The small molecule below binds the protein below.
Small molecule (SMILES): Nc1ncnc2[nH]c(C#CCCNC[C@H]3O[C@@H](n4cnc5c(N)ncnc54)[C@H](O)[C@@H]3O)nc12

Sequence of chain 2.A:
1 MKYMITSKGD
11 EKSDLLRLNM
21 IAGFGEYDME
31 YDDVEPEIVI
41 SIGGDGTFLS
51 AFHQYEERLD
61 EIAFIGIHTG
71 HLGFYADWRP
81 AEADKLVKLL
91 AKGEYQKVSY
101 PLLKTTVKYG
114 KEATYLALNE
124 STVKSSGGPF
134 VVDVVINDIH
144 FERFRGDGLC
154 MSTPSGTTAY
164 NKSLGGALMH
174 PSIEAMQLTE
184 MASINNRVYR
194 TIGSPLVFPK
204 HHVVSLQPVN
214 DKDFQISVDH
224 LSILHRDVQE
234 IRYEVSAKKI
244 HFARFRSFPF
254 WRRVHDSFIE

Sequence of chain 3.A:
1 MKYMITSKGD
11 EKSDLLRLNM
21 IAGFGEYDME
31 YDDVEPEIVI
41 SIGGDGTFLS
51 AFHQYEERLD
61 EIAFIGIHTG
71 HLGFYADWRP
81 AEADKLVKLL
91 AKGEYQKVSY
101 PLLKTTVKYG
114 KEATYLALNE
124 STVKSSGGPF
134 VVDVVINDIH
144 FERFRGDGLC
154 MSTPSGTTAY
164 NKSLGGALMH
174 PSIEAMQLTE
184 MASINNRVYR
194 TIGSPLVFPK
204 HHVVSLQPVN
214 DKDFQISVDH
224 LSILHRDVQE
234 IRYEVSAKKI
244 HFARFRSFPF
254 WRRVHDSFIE

Binding-site contacts:
Ligand atom N6 contacts residue GLY149 of chain 2.A at 3.5 Å.
Ligand atom CBC contacts residue ASN122 of chain 3.A at 3.8 Å.
Ligand atom CAT contacts residue GLY46 of chain 3.A at 3.6 Å.
Ligand atom CAL contacts residue GLU123 of chain 3.A at 3.2 Å.
Ligand atom CBC contacts residue ALA162 of chain 3.A at 3.7 Å (hydrophobic).
Ligand atom NAW contacts residue ASP45 of chain 3.A at 3.6 Å (salt-bridge).
Ligand atom N3 contacts residue TYR163 of chain 3.A at 3.5 Å.
Ligand atom C2 contacts residue TYR163 of chain 3.A at 3.8 Å (hydrophobic).
Ligand atom C6 contacts residue ALA185 of chain 2.A at 3.8 Å (hydrophobic).
Ligand atom CAX contacts residue ASP45 of chain 3.A at 3.7 Å.
Ligand atom CAV contacts residue ASP45 of chain 3.A at 3.5 Å.
Ligand atom NBA contacts residue PHE74 of chain 3.A at 3.7 Å.
Ligand atom N1 contacts residue ALA185 of chain 2.A at 3.6 Å (h-bond).
Ligand atom CAR contacts residue LEU49 of chain 3.A at 3.8 Å (hydrophobic).
Ligand atom NBD contacts residue ASN122 of chain 3.A at 3.0 Å (h-bond).
Ligand atom N6 contacts residue ALA185 of chain 2.A at 3.2 Å (h-bond).
Ligand atom N6 contacts residue ASP150 of chain 2.A at 3.0 Å (salt-bridge).
Ligand atom CAM contacts residue GLU123 of chain 3.A at 3.3 Å.
Ligand atom OBG contacts residue ALA162 of chain 3.A at 3.3 Å.
Ligand atom C2 contacts residue SER166 of chain 3.A at 3.1 Å.
Ligand atom NBA contacts residue THR161 of chain 3.A at 2.5 Å (h-bond).
Ligand atom NBE contacts residue SER158 of chain 3.A at 3.2 Å (h-bond).
Ligand atom C5 contacts residue TYR163 of chain 3.A at 3.7 Å (hydrophobic).
Ligand atom CAU contacts residue ASP45 of chain 3.A at 3.4 Å.
Ligand atom NBE contacts residue ASN122 of chain 3.A at 2.8 Å (h-bond).
Ligand atom CBB contacts residue THR161 of chain 3.A at 3.6 Å.
Ligand atom CAZ contacts residue THR161 of chain 3.A at 3.0 Å.
Ligand atom NBE contacts residue TYR75 of chain 3.A at 3.3 Å.
Ligand atom OBF contacts residue GLU123 of chain 3.A at 2.4 Å (salt-bridge).
Ligand atom CAV contacts residue ASN122 of chain 3.A at 3.8 Å.
Ligand atom OBF contacts residue ASP222 of chain 3.A at 3.2 Å (salt-bridge).
Ligand atom OBG contacts residue GLU123 of chain 3.A at 3.0 Å (salt-bridge).
Ligand atom CAZ contacts residue PHE74 of chain 3.A at 3.3 Å (hydrophobic).
Ligand atom C6 contacts residue TYR163 of chain 3.A at 3.7 Å (hydrophobic).
Ligand atom CBB contacts residue ALA162 of chain 3.A at 3.6 Å (hydrophobic).
Ligand atom CAT contacts residue ASP45 of chain 3.A at 3.8 Å.
Ligand atom N1 contacts residue SER166 of chain 3.A at 3.1 Å (h-bond).
Ligand atom NBA contacts residue ALA162 of chain 3.A at 3.8 Å.
Ligand atom OBG contacts residue ASN122 of chain 3.A at 2.9 Å (h-bond).
Ligand atom CAS contacts residue GLY46 of chain 3.A at 3.4 Å.